Binding-site contacts:
Ligand atom C8 contacts residue ASP166 of chain 1.A at 3.6 Å.
Ligand atom O14 contacts residue ASN235 of chain 1.A at 3.3 Å (h-bond).
Ligand atom O13 contacts residue PHE167 of chain 1.A at 3.8 Å.
Ligand atom N3 contacts residue ASP166 of chain 1.A at 2.9 Å (salt-bridge).
Ligand atom C7 contacts residue GLU270 of chain 1.A at 3.5 Å.
Ligand atom C12 contacts residue GLU270 of chain 1.A at 3.3 Å.
Ligand atom C15 contacts residue ASP168 of chain 1.A at 3.7 Å.
Ligand atom C14 contacts residue ASP168 of chain 1.A at 3.9 Å.
Ligand atom O15 contacts residue HIS4 of chain 1.B at 3.7 Å.
Ligand atom N3 contacts residue GLU270 of chain 1.A at 2.7 Å (salt-bridge).
Ligand atom O10 contacts residue ASP166 of chain 1.A at 3.9 Å.
Ligand atom N1 contacts residue PHE272 of chain 1.A at 3.0 Å (h-bond).
Ligand atom O8 contacts residue GLN36 of chain 1.A at 2.8 Å (h-bond).
Ligand atom C11 contacts residue ASP269 of chain 1.A at 3.4 Å.
Ligand atom C13 contacts residue SER3 of chain 1.B at 3.6 Å.
Ligand atom C5 contacts residue PHE272 of chain 1.A at 3.5 Å (hydrophobic).
Ligand atom C9 contacts residue ASP166 of chain 1.A at 3.8 Å.
Ligand atom C3 contacts residue ASP199 of chain 1.A at 3.5 Å.
Ligand atom O11 contacts residue ASP168 of chain 1.A at 3.6 Å.
Ligand atom C6 contacts residue PHE272 of chain 1.A at 3.1 Å (hydrophobic).
Ligand atom O8 contacts residue PHE272 of chain 1.A at 3.6 Å (h-bond).
Ligand atom N2 contacts residue PHE272 of chain 1.A at 2.8 Å (h-bond).
Ligand atom C7 contacts residue ASP166 of chain 1.A at 3.6 Å.
Ligand atom C12 contacts residue ASP166 of chain 1.A at 3.8 Å.
Ligand atom C18 contacts residue CYS236 of chain 1.A at 3.9 Å (hydrophobic).
Ligand atom C4 contacts residue GLN36 of chain 1.A at 3.6 Å.
Ligand atom O15 contacts residue CYS236 of chain 1.A at 3.8 Å.
Ligand atom C18 contacts residue HIS4 of chain 1.B at 3.5 Å.
Ligand atom C7 contacts residue ASP168 of chain 1.A at 3.8 Å.
Ligand atom N2 contacts residue ASP269 of chain 1.A at 2.7 Å (salt-bridge).
Ligand atom O13 contacts residue ASP168 of chain 1.A at 3.1 Å (salt-bridge).
Ligand atom O8 contacts residue ARG220 of chain 1.A at 3.4 Å (salt-bridge).
Ligand atom O14 contacts residue CYS236 of chain 1.A at 3.6 Å.
Ligand atom O7 contacts residue ASP199 of chain 1.A at 2.5 Å (salt-bridge).
Ligand atom C15 contacts residue ASN235 of chain 1.A at 3.6 Å.
Ligand atom N3 contacts residue PHE167 of chain 1.A at 3.7 Å.
Ligand atom N3 contacts residue ASP168 of chain 1.A at 2.9 Å (salt-bridge).
Ligand atom C10 contacts residue ASP166 of chain 1.A at 3.4 Å.
Ligand atom O12 contacts residue SER3 of chain 1.B at 3.0 Å (h-bond).
Ligand atom C12 contacts residue ASP269 of chain 1.A at 3.6 Å.

Sequence of chain 1.B:
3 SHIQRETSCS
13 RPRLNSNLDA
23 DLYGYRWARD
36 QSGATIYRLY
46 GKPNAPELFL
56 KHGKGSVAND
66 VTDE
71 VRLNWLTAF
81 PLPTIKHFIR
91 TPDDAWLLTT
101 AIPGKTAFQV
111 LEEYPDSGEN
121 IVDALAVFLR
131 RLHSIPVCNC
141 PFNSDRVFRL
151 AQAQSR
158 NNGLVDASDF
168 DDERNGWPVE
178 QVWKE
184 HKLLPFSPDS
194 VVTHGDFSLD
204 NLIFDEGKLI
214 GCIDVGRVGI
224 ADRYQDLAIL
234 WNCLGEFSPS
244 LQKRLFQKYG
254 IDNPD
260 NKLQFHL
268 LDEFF

This small molecule binds to this protein.
Small molecule (SMILES): NC[C@H]1O[C@H](O[C@H]2[C@H](O)[C@@H](O[C@H]3O[C@H](CO)[C@@H](O)[C@H](N)[C@H]3O)[C@H](N)C[C@@H]2N)[C@H](O)[C@@H](O)[C@@H]1O

Sequence of chain 1.A:
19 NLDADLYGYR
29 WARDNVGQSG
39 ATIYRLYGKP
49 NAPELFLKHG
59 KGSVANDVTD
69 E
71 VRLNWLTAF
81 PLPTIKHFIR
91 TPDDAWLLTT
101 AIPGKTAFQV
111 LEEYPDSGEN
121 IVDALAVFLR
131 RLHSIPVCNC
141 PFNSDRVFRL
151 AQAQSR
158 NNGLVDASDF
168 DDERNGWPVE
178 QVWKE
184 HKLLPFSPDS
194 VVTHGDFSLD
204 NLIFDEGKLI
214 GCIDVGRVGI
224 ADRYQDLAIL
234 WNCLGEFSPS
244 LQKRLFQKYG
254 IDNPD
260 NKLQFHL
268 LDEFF